The protein below binds the small molecule below.
Small molecule (SMILES): CC(=O)N[C@@H]1[C@@H](O)[C@H](O)[C@@H](CO)O[C@H]1O

Sequence of chain 1.C:
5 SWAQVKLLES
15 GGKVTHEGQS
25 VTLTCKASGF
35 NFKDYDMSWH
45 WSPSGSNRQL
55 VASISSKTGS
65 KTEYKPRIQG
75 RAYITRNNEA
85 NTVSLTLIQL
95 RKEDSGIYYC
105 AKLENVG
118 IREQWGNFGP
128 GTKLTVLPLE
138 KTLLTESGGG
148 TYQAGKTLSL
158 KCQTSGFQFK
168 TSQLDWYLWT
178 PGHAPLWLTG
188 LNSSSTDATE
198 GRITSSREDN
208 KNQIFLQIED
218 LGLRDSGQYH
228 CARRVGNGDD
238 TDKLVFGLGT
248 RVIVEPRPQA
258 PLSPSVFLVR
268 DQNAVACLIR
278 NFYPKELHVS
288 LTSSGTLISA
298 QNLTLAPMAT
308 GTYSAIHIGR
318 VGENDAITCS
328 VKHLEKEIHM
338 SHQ

Binding-site contacts:
Ligand atom N2 contacts residue ASP194 of chain 1.C at 4.5 Å.
Ligand atom C8 contacts residue ARG103 of chain 1.D at 4.0 Å.
Ligand atom C3 contacts residue ASN189 of chain 1.C at 3.9 Å.
Ligand atom C2 contacts residue SER191 of chain 1.C at 4.1 Å.
Ligand atom C5 contacts residue SER191 of chain 1.C at 4.5 Å.
Ligand atom C1 contacts residue SER191 of chain 1.C at 4.3 Å.
Ligand atom C7 contacts residue ARG103 of chain 1.D at 3.2 Å.
Ligand atom C7 contacts residue ASN189 of chain 1.C at 3.6 Å.
Ligand atom O5 contacts residue SER191 of chain 1.C at 3.8 Å.
Ligand atom C1 contacts residue ASN189 of chain 1.C at 1.4 Å.
Ligand atom C4 contacts residue ASN189 of chain 1.C at 4.3 Å.
Ligand atom C7 contacts residue ASP194 of chain 1.C at 4.4 Å.
Ligand atom C2 contacts residue ASN189 of chain 1.C at 2.6 Å.
Ligand atom C1 contacts residue GLN170 of chain 1.C at 4.2 Å.
Ligand atom O7 contacts residue ASP194 of chain 1.C at 3.5 Å (salt-bridge).
Ligand atom N2 contacts residue ARG103 of chain 1.D at 3.8 Å.
Ligand atom O6 contacts residue SER191 of chain 1.C at 3.9 Å.
Ligand atom C7 contacts residue GLN170 of chain 1.C at 4.1 Å.
Ligand atom O5 contacts residue ASN189 of chain 1.C at 2.4 Å (h-bond).
Ligand atom C5 contacts residue ASN189 of chain 1.C at 3.6 Å.
Ligand atom N2 contacts residue ASN189 of chain 1.C at 3.0 Å (h-bond).
Ligand atom C4 contacts residue SER191 of chain 1.C at 4.3 Å.
Ligand atom O7 contacts residue ARG103 of chain 1.D at 2.2 Å (salt-bridge).
Ligand atom C8 contacts residue GLN170 of chain 1.C at 3.4 Å.
Ligand atom O6 contacts residue ASN189 of chain 1.C at 4.4 Å.
Ligand atom C8 contacts residue ASN189 of chain 1.C at 3.8 Å.

Sequence of chain 1.D:
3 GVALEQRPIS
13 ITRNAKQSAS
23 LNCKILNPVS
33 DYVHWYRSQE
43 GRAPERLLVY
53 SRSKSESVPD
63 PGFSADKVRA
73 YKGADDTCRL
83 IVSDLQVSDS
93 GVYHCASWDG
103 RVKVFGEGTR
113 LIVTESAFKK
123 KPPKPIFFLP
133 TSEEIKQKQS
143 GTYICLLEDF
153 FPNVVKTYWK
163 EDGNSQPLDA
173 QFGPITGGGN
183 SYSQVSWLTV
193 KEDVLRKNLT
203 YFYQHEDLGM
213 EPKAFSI